This protein binds this small molecule.
Small molecule (SMILES): Nc1ncnc2c1ncn2[C@@H]1O[C@H](CO)[C@@H](O)[C@H]1O

Sequence of chain 1.B:
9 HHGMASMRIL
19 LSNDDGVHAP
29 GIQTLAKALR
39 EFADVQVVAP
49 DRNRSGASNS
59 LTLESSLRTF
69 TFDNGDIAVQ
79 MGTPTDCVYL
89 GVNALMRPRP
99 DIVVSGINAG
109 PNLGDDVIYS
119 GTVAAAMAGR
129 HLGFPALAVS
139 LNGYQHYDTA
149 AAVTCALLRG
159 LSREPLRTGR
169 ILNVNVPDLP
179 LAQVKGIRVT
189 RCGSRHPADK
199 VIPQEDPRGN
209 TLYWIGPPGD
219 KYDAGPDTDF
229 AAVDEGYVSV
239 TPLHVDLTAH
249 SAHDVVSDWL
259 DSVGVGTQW

Sequence of chain 1.A:
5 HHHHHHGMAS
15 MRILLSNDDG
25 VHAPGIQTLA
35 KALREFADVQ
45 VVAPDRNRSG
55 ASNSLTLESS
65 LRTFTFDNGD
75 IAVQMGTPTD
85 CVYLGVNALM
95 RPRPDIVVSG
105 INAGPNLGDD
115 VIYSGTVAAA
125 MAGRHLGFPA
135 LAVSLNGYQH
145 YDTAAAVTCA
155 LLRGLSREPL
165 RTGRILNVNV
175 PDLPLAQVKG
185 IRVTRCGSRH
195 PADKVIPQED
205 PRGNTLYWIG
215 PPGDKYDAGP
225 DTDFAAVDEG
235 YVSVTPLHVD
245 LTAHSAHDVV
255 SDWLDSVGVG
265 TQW

Binding-site contacts:
Ligand atom O4' contacts residue LEU61 of chain 1.B at 3.6 Å.
Ligand atom O5' contacts residue TYR117 of chain 1.A at 2.7 Å (h-bond).
Ligand atom C3' contacts residue TYR117 of chain 1.A at 3.9 Å (hydrophobic).
Ligand atom N3 contacts residue LEU59 of chain 1.B at 3.9 Å.
Ligand atom O3' contacts residue ASP114 of chain 1.A at 3.0 Å (salt-bridge).
Ligand atom N9 contacts residue PRO216 of chain 1.A at 3.7 Å.
Ligand atom N6 contacts residue TYR87 of chain 1.B at 3.4 Å.
Ligand atom C5' contacts residue TYR117 of chain 1.A at 4.0 Å (hydrophobic).
Ligand atom N6 contacts residue ALA196 of chain 1.A at 3.6 Å.
Ligand atom C6 contacts residue GLY214 of chain 1.A at 3.7 Å.
Ligand atom O5' contacts residue PO41 of chain 1.F at 3.0 Å (h-bond).
Ligand atom O3' contacts residue SER118 of chain 1.A at 4.0 Å.
Ligand atom N1 contacts residue LEU59 of chain 1.B at 3.5 Å.
Ligand atom C4 contacts residue PRO216 of chain 1.A at 3.8 Å (hydrophobic).
Ligand atom N7 contacts residue GLY214 of chain 1.A at 3.0 Å (h-bond).
Ligand atom C4 contacts residue LEU59 of chain 1.B at 4.0 Å (hydrophobic).
Ligand atom C2' contacts residue ASP114 of chain 1.A at 3.9 Å.
Ligand atom C5 contacts residue GLY214 of chain 1.A at 3.6 Å.
Ligand atom O3' contacts residue ASN110 of chain 1.A at 3.4 Å (h-bond).
Ligand atom C5 contacts residue LEU59 of chain 1.B at 3.8 Å (hydrophobic).
Ligand atom C4' contacts residue PO41 of chain 1.F at 2.8 Å.
Ligand atom C3' contacts residue PO41 of chain 1.F at 3.5 Å.
Ligand atom N6 contacts residue ILE213 of chain 1.A at 3.4 Å.
Ligand atom N6 contacts residue PRO215 of chain 1.A at 4.0 Å.
Ligand atom N7 contacts residue LEU61 of chain 1.B at 3.9 Å.
Ligand atom N6 contacts residue GLY214 of chain 1.A at 3.0 Å (h-bond).
Ligand atom O2' contacts residue ASP114 of chain 1.A at 2.7 Å.
Ligand atom C2 contacts residue LEU59 of chain 1.B at 3.7 Å (hydrophobic).
Ligand atom O5' contacts residue SER118 of chain 1.A at 3.6 Å.
Ligand atom C8 contacts residue PRO216 of chain 1.A at 3.7 Å (hydrophobic).
Ligand atom O5' contacts residue GLY54 of chain 1.A at 3.2 Å.
Ligand atom C6 contacts residue LEU59 of chain 1.B at 3.6 Å (hydrophobic).
Ligand atom O3' contacts residue PO41 of chain 1.F at 3.1 Å (h-bond).
Ligand atom C5' contacts residue LEU61 of chain 1.B at 3.8 Å (hydrophobic).
Ligand atom C5' contacts residue PO41 of chain 1.F at 2.7 Å.
Ligand atom C5 contacts residue PRO216 of chain 1.A at 4.0 Å (hydrophobic).
Ligand atom C5' contacts residue GLY54 of chain 1.A at 3.1 Å.
Ligand atom N7 contacts residue PRO215 of chain 1.A at 4.0 Å.
Ligand atom O3' contacts residue TYR117 of chain 1.A at 4.0 Å.
Ligand atom N7 contacts residue PRO216 of chain 1.A at 3.8 Å.